A protein and the small-molecule ligand that binds it are described below.
Small molecule (SMILES): CC(=O)N[C@@H]1[C@@H](O)[C@H](O)[C@@H](CO)O[C@H]1O

Binding-site contacts:
Ligand atom C3 contacts residue ASN693 of chain 1.B at 3.8 Å.
Ligand atom C5 contacts residue ASN693 of chain 1.B at 3.7 Å.
Ligand atom N2 contacts residue ASN693 of chain 1.B at 2.9 Å (h-bond).
Ligand atom C6 contacts residue TYR780 of chain 1.C at 3.9 Å (hydrophobic).
Ligand atom C5 contacts residue TYR780 of chain 1.C at 3.7 Å (hydrophobic).
Ligand atom C7 contacts residue ASN693 of chain 1.B at 3.6 Å.
Ligand atom O7 contacts residue ASN693 of chain 1.B at 4.5 Å.
Ligand atom C1 contacts residue TYR780 of chain 1.C at 4.1 Å (hydrophobic).
Ligand atom O5 contacts residue TYR780 of chain 1.C at 4.0 Å.
Ligand atom C1 contacts residue ASN693 of chain 1.B at 1.4 Å.
Ligand atom C2 contacts residue ASN693 of chain 1.B at 2.5 Å.
Ligand atom O5 contacts residue ASN693 of chain 1.B at 2.4 Å (h-bond).
Ligand atom C8 contacts residue ASN693 of chain 1.B at 3.9 Å.
Ligand atom C4 contacts residue ASN693 of chain 1.B at 4.2 Å.

Sequence of chain 1.B:
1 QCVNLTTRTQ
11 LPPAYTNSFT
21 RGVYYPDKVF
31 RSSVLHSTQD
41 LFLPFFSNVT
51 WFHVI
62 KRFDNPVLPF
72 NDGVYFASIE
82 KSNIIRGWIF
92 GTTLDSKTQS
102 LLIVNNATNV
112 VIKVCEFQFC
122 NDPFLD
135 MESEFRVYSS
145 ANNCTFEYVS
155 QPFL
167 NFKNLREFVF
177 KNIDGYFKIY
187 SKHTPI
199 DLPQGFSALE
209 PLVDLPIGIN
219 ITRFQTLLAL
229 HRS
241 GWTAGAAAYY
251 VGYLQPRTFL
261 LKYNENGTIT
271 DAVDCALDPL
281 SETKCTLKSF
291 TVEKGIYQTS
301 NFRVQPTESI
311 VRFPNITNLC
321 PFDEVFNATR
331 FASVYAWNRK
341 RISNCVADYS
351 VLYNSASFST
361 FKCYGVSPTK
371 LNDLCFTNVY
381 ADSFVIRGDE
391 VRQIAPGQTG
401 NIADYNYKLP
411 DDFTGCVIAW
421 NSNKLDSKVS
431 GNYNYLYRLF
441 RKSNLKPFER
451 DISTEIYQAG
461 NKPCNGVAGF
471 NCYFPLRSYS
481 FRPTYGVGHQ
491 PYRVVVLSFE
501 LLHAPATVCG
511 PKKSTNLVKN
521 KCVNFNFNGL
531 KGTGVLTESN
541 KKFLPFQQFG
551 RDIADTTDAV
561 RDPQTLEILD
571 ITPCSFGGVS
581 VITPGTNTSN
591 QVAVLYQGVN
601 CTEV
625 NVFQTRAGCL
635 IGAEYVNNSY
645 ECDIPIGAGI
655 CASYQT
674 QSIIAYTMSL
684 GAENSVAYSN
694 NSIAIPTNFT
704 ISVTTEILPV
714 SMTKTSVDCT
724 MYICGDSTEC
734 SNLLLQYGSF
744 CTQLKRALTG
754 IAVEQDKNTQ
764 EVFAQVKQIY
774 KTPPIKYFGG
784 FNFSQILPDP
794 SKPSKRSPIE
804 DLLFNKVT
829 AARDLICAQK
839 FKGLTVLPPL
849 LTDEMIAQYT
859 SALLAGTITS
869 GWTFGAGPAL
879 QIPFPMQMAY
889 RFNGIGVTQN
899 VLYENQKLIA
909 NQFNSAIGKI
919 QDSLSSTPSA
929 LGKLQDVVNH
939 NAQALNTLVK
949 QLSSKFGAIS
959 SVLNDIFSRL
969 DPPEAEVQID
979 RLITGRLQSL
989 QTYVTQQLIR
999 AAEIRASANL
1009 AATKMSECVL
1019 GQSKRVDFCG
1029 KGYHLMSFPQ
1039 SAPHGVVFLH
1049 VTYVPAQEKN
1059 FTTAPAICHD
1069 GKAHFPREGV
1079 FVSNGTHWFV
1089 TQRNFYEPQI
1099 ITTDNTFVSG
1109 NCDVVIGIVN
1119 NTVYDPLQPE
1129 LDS

Sequence of chain 1.C:
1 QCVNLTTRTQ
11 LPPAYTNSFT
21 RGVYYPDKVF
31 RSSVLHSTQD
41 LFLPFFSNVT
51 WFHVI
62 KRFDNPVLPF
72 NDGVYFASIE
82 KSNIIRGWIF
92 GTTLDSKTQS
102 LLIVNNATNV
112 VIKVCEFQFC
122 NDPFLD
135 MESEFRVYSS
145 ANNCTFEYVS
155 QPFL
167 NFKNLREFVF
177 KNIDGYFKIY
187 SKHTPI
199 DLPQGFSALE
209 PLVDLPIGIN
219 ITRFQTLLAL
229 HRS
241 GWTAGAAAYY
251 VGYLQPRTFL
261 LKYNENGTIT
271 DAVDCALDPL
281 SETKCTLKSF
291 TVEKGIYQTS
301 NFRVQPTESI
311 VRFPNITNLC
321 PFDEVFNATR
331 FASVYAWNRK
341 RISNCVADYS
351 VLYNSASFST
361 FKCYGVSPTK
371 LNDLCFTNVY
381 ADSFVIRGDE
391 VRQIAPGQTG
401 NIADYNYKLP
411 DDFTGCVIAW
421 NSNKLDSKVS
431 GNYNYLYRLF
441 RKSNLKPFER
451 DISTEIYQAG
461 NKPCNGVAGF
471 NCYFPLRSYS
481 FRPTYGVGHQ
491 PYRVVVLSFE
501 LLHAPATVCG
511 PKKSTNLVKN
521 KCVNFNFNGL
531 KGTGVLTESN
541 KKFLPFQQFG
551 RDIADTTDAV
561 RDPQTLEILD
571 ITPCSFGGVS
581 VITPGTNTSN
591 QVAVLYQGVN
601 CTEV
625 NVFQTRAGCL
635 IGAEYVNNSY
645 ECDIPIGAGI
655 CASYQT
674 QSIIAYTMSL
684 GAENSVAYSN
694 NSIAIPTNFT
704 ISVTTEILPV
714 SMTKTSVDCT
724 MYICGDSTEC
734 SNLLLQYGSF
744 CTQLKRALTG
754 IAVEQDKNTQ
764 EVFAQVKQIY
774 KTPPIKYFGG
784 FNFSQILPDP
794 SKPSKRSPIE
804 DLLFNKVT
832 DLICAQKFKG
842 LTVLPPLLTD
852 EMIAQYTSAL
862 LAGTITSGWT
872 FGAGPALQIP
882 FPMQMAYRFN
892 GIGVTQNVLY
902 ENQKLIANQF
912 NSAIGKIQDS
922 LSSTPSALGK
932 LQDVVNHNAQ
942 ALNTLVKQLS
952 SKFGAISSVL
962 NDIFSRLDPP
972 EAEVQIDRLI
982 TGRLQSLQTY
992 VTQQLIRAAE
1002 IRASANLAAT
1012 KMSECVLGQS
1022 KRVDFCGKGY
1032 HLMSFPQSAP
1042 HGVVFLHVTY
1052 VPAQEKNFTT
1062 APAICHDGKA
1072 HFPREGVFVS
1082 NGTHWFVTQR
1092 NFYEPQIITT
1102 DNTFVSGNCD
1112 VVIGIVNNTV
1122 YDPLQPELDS